Binding-site contacts:
Ligand atom C19 contacts residue ASP185 of chain 1.A at 3.7 Å.
Ligand atom C20 contacts residue THR184 of chain 1.A at 3.4 Å.
Ligand atom C10 contacts residue LEU75 of chain 1.A at 3.7 Å (hydrophobic).
Ligand atom C9 contacts residue LEU174 of chain 1.A at 3.5 Å (hydrophobic).
Ligand atom C17 contacts residue GLY53 of chain 1.A at 3.9 Å.
Ligand atom C8 contacts residue LEU174 of chain 1.A at 3.8 Å (hydrophobic).
Ligand atom C9 contacts residue VAL124 of chain 1.A at 3.8 Å (hydrophobic).
Ligand atom C22 contacts residue ASP185 of chain 1.A at 3.9 Å.
Ligand atom C20 contacts residue VAL58 of chain 1.A at 3.8 Å (hydrophobic).
Ligand atom C11 contacts residue PHE55 of chain 1.A at 4.0 Å (hydrophobic).
Ligand atom C10 contacts residue LYS73 of chain 1.A at 3.6 Å.
Ligand atom C7 contacts residue LEU174 of chain 1.A at 3.7 Å (hydrophobic).
Ligand atom N1 contacts residue VAL124 of chain 1.A at 2.9 Å (h-bond).
Ligand atom C17 contacts residue THR52 of chain 1.A at 3.9 Å.
Ligand atom C18 contacts residue LYS73 of chain 1.A at 3.8 Å.
Ligand atom C18 contacts residue ASP185 of chain 1.A at 3.2 Å.
Ligand atom C8 contacts residue TYR123 of chain 1.A at 3.8 Å (hydrophobic).
Ligand atom C1 contacts residue THR184 of chain 1.A at 3.0 Å.
Ligand atom N1 contacts residue TYR123 of chain 1.A at 3.7 Å.
Ligand atom C15 contacts residue ARG57 of chain 1.A at 3.7 Å.
Ligand atom N1 contacts residue LEU174 of chain 1.A at 3.7 Å.
Ligand atom C15 contacts residue GLY56 of chain 1.A at 3.5 Å.
Ligand atom C9 contacts residue GLU122 of chain 1.A at 3.2 Å.
Ligand atom N3 contacts residue ASP185 of chain 1.A at 3.5 Å.
Ligand atom C19 contacts residue LYS73 of chain 1.A at 3.8 Å.
Ligand atom N1 contacts residue GLU122 of chain 1.A at 3.7 Å.
Ligand atom C13 contacts residue GLY53 of chain 1.A at 3.9 Å.
Ligand atom C8 contacts residue ALA71 of chain 1.A at 4.0 Å (hydrophobic).
Ligand atom C14 contacts residue GLY56 of chain 1.A at 3.8 Å.
Ligand atom C25 contacts residue THR52 of chain 1.A at 3.3 Å.
Ligand atom C3 contacts residue LEU174 of chain 1.A at 3.6 Å (hydrophobic).
Ligand atom C8 contacts residue VAL124 of chain 1.A at 3.9 Å (hydrophobic).
Ligand atom N1 contacts residue ALA71 of chain 1.A at 3.7 Å.
Ligand atom C4 contacts residue LEU174 of chain 1.A at 3.5 Å (hydrophobic).
Ligand atom C8 contacts residue PHE328 of chain 1.A at 3.6 Å (hydrophobic).
Ligand atom C9 contacts residue ALA71 of chain 1.A at 3.5 Å (hydrophobic).
Ligand atom C19 contacts residue THR184 of chain 1.A at 3.4 Å.
Ligand atom N3 contacts residue LYS73 of chain 1.A at 2.9 Å (salt-bridge).
Ligand atom C21 contacts residue VAL58 of chain 1.A at 3.8 Å (hydrophobic).
Ligand atom C4 contacts residue ALA71 of chain 1.A at 3.6 Å (hydrophobic).

The protein below binds the small molecule below.
Small molecule (SMILES): N[C@H](COc1cncc(/C=C/c2ccncc2)c1)Cc1c[nH]c2ccccc12

Sequence of chain 1.A:
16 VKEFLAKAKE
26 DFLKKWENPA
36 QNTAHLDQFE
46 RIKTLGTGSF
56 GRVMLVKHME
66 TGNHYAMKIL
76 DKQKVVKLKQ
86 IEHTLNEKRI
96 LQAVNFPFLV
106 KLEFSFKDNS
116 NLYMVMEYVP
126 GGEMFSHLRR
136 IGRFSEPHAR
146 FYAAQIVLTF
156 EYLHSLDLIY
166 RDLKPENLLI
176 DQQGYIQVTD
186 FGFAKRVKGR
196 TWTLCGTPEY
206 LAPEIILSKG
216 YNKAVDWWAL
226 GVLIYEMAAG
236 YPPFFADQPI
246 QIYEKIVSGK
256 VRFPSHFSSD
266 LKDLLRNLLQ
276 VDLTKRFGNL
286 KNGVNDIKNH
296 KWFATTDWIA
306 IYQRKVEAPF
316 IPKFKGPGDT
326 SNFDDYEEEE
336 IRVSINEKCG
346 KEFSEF